Sequence of chain 15.A:
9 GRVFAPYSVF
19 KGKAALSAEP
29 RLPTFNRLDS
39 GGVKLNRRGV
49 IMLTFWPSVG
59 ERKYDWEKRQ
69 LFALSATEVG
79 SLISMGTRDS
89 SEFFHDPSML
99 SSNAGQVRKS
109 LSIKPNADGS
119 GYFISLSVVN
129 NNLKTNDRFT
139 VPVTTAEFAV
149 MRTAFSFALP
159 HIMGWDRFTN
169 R

Sequence of chain 18.A:
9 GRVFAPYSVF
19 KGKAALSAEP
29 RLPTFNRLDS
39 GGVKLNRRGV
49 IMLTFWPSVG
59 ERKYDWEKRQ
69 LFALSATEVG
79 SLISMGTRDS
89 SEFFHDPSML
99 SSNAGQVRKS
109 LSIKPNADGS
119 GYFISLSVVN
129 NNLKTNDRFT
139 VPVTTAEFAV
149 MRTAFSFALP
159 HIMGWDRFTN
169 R

Binding-site contacts:
Ligand atom N1 contacts residue PHE12 of chain 11.A at 3.3 Å.
Ligand atom O4' contacts residue HIS93 of chain 15.A at 3.4 Å.
Ligand atom C5 contacts residue HIS93 of chain 15.A at 3.5 Å.
Ligand atom O4 contacts residue PHE92 of chain 15.A at 3.5 Å (h-bond).
Ligand atom C7 contacts residue TRP64 of chain 11.A at 3.5 Å (hydrophobic).
Ligand atom OP1 contacts residue ALA71 of chain 15.A at 2.9 Å (h-bond).
Ligand atom C1' contacts residue LEU98 of chain 15.A at 3.5 Å (hydrophobic).
Ligand atom O2 contacts residue MET97 of chain 15.A at 3.4 Å.
Ligand atom OP2 contacts residue LYS107 of chain 15.A at 2.6 Å (salt-bridge).
Ligand atom C4 contacts residue PHE18 of chain 11.A at 3.3 Å (hydrophobic).
Ligand atom O2 contacts residue ASP94 of chain 15.A at 3.0 Å (salt-bridge).
Ligand atom C2 contacts residue TRP64 of chain 11.A at 3.5 Å (hydrophobic).
Ligand atom O4' contacts residue TRP64 of chain 11.A at 2.9 Å (h-bond).
Ligand atom OP1 contacts residue LYS107 of chain 15.A at 2.8 Å (salt-bridge).
Ligand atom C5' contacts residue TYR62 of chain 11.A at 3.2 Å (hydrophobic).
Ligand atom C7 contacts residue HIS93 of chain 15.A at 3.5 Å.
Ligand atom O4 contacts residue LYS21 of chain 18.A at 2.9 Å (salt-bridge).
Ligand atom C4 contacts residue LYS21 of chain 18.A at 3.4 Å.
Ligand atom C5 contacts residue PHE18 of chain 11.A at 3.4 Å (hydrophobic).
Ligand atom OP1 contacts residue TYR62 of chain 11.A at 2.8 Å (h-bond).
Ligand atom O4 contacts residue SER16 of chain 11.A at 3.0 Å (h-bond).
Ligand atom O4 contacts residue PRO14 of chain 11.A at 3.5 Å.
Ligand atom C4 contacts residue PHE92 of chain 15.A at 3.3 Å (hydrophobic).
Ligand atom O2 contacts residue TRP64 of chain 11.A at 3.1 Å.
Ligand atom C1' contacts residue ASP94 of chain 15.A at 3.5 Å.
Ligand atom O2 contacts residue PHE12 of chain 11.A at 3.2 Å.
Ligand atom N3 contacts residue LYS21 of chain 18.A at 2.8 Å.
Ligand atom OP1 contacts residue LYS61 of chain 11.A at 3.0 Å.
Ligand atom O2 contacts residue LEU98 of chain 15.A at 3.4 Å.
Ligand atom N3 contacts residue PHE92 of chain 15.A at 3.0 Å (h-bond).
Ligand atom C2 contacts residue PHE12 of chain 11.A at 2.9 Å (hydrophobic).
Ligand atom O4 contacts residue PHE12 of chain 11.A at 3.2 Å.
Ligand atom O3' contacts residue ALA71 of chain 15.A at 3.4 Å.
Ligand atom N3 contacts residue PHE18 of chain 11.A at 3.4 Å.
Ligand atom N3 contacts residue PHE12 of chain 11.A at 2.9 Å.
Ligand atom C6 contacts residue TRP64 of chain 11.A at 3.2 Å (hydrophobic).
Ligand atom O4' contacts residue MET50 of chain 15.A at 3.4 Å.
Ligand atom OP1 contacts residue HIS93 of chain 15.A at 2.7 Å (h-bond).
Ligand atom O2 contacts residue ARG60 of chain 11.A at 3.0 Å.
Ligand atom C4 contacts residue PHE12 of chain 11.A at 3.2 Å (hydrophobic).

The protein below binds the small molecule below.
Small molecule (SMILES): Cc1cn([C@H]2C[C@H](O[P](=O)(O)OC[C@H]3O[C@@H](n4cc(C)c(=O)[nH]c4=O)C[C@@H]3O[P](=O)(O)OC[C@H]3O[C@@H](n4cc(C)c(=O)[nH]c4=O)C[C@@H]3O[P](=O)(O)OC[C@H]3O[C@@H](n4cc(C)c(=O)[nH]c4=O)C[C@@H]3O[P](=O)(O)OC[C@H]3O[C@@H](n4cc(C)c(=O)[nH]c4=O)C[C@@H]3O[P](=O)(O)OC[C@H]3O[C@@H](n4cc(C)c(=O)[nH]c4=O)C[C@@H]3O)[C@@H](CO[P](=O)(O)O[C@H]3C[C@H](n4cc(C)c(=O)[nH]c4=O)O[C@@H]3CO[P](=O)(O)O[C@H]3C[C@H](n4cc(C)c(=O)[nH]c4=O)O[C@@H]3CO[P](=O)(O)O[C@H]3C[C@H](n4cc(C)c(=O)[nH]c4=O)O[C@@H]3COP(=O)=O)O2)c(=O)[nH]c1=O

Sequence of chain 11.A:
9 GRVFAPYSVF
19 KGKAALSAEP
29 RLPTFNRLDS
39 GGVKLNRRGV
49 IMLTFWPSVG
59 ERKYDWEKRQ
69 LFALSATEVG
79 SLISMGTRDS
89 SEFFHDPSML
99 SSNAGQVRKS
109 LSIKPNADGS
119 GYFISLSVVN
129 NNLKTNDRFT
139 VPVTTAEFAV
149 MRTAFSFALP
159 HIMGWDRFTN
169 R